Sequence of chain 1.D:
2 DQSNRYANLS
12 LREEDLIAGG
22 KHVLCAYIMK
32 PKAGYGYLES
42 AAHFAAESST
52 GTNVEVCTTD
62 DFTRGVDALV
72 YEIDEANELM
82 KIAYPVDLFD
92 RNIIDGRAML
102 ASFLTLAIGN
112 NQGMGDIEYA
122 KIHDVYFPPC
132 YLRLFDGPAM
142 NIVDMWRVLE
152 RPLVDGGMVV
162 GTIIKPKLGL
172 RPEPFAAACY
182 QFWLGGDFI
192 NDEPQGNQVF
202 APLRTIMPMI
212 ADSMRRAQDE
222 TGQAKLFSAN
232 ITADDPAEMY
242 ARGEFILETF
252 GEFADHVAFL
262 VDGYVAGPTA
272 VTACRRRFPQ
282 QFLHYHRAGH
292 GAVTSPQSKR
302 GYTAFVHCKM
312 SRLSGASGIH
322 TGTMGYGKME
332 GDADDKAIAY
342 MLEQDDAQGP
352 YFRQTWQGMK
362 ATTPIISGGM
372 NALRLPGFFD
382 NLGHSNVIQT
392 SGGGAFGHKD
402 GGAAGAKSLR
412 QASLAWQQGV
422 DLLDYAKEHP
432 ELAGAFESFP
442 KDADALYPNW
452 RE

A small-molecule ligand and the protein it binds are described below.
Small molecule (SMILES): O=C(O)[C@@](O)(COP(=O)(O)O)[C@H](O)[C@H](O)COP(=O)(O)O

Binding-site contacts:
Ligand atom O6P contacts residue HIS321 of chain 1.C at 2.8 Å (h-bond).
Ligand atom O7 contacts residue GLU48 of chain 1.D at 3.3 Å (salt-bridge).
Ligand atom O6P contacts residue SER368 of chain 1.C at 3.3 Å (h-bond).
Ligand atom O2P contacts residue GLY394 of chain 1.C at 2.7 Å (h-bond).
Ligand atom O1 contacts residue LYS166 of chain 1.C at 3.1 Å (salt-bridge).
Ligand atom O2 contacts residue ILE164 of chain 1.C at 3.2 Å.
Ligand atom O3 contacts residue ASN111 of chain 1.D at 3.0 Å (h-bond).
Ligand atom O3 contacts residue MG1 of chain 1.R at 2.2 Å.
Ligand atom C contacts residue ASN111 of chain 1.D at 3.2 Å.
Ligand atom O5P contacts residue ARG288 of chain 1.C at 2.8 Å (salt-bridge).
Ligand atom O4 contacts residue SER368 of chain 1.C at 3.0 Å (h-bond).
Ligand atom O7 contacts residue ASN111 of chain 1.D at 3.5 Å (h-bond).
Ligand atom O2 contacts residue ASP193 of chain 1.C at 3.3 Å (salt-bridge).
Ligand atom O2P contacts residue GLY393 of chain 1.C at 3.2 Å.
Ligand atom O2P contacts residue THR53 of chain 1.D at 2.9 Å.
Ligand atom O4 contacts residue GLY369 of chain 1.C at 3.0 Å (h-bond).
Ligand atom O1P contacts residue LYS329 of chain 1.C at 3.0 Å (salt-bridge).
Ligand atom O6 contacts residue LYS166 of chain 1.C at 3.5 Å (salt-bridge).
Ligand atom C contacts residue MG1 of chain 1.R at 2.9 Å.
Ligand atom C3 contacts residue KCX191 of chain 1.C at 3.1 Å.
Ligand atom O2 contacts residue MG1 of chain 1.R at 2.2 Å.
Ligand atom O6 contacts residue ASN111 of chain 1.D at 2.9 Å (h-bond).
Ligand atom O6 contacts residue ASP193 of chain 1.C at 3.3 Å (salt-bridge).
Ligand atom O3 contacts residue GLU194 of chain 1.C at 3.0 Å (salt-bridge).
Ligand atom C3 contacts residue MG1 of chain 1.R at 3.0 Å.
Ligand atom C2 contacts residue MG1 of chain 1.R at 2.8 Å.
Ligand atom O4P contacts residue ARG288 of chain 1.C at 2.8 Å (salt-bridge).
Ligand atom O3P contacts residue SER392 of chain 1.C at 3.6 Å.
Ligand atom O3 contacts residue KCX191 of chain 1.C at 2.8 Å (h-bond).
Ligand atom O3 contacts residue HIS287 of chain 1.C at 2.9 Å (h-bond).
Ligand atom O6 contacts residue MG1 of chain 1.R at 2.4 Å.
Ligand atom O2 contacts residue LYS166 of chain 1.C at 3.1 Å (salt-bridge).
Ligand atom O1P contacts residue GLY370 of chain 1.C at 2.7 Å (h-bond).
Ligand atom O3P contacts residue GLY393 of chain 1.C at 2.6 Å (h-bond).
Ligand atom O2 contacts residue KCX191 of chain 1.C at 3.3 Å (h-bond).
Ligand atom O7 contacts residue LYS329 of chain 1.C at 2.9 Å (salt-bridge).
Ligand atom O4P contacts residue HIS321 of chain 1.C at 3.6 Å.
Ligand atom O6 contacts residue GLU194 of chain 1.C at 3.3 Å (salt-bridge).
Ligand atom O6 contacts residue LYS168 of chain 1.C at 2.6 Å (salt-bridge).
Ligand atom O2P contacts residue LYS166 of chain 1.C at 3.3 Å.

Sequence of chain 1.C:
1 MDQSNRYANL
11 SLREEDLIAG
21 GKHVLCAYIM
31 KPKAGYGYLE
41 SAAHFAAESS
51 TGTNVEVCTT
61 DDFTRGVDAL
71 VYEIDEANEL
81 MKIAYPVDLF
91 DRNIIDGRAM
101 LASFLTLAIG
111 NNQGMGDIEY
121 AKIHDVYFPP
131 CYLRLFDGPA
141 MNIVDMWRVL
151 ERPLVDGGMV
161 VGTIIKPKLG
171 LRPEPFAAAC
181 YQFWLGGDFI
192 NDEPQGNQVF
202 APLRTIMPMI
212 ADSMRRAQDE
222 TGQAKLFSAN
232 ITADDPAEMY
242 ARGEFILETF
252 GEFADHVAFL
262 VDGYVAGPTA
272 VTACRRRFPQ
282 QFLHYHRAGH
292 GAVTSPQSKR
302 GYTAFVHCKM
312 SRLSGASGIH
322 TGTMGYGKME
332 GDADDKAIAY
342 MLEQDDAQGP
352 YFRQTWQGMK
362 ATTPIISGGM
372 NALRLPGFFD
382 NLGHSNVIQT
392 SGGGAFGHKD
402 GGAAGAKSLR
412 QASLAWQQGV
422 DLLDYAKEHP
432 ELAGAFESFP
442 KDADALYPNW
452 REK